Binding-site contacts:
Ligand atom O7 contacts residue ASN306 of chain 1.I at 3.2 Å (h-bond).
Ligand atom O5 contacts residue TYR304 of chain 1.I at 3.4 Å (h-bond).
Ligand atom C2 contacts residue ASN306 of chain 1.I at 2.5 Å.
Ligand atom C6 contacts residue TYR304 of chain 1.I at 3.8 Å (hydrophobic).
Ligand atom O5 contacts residue TYR305 of chain 1.I at 4.5 Å.
Ligand atom C5 contacts residue ASN306 of chain 1.I at 3.8 Å.
Ligand atom C4 contacts residue ASN306 of chain 1.I at 4.3 Å.
Ligand atom C7 contacts residue ASN306 of chain 1.I at 3.2 Å.
Ligand atom O6 contacts residue LYS349 of chain 1.I at 4.5 Å.
Ligand atom C1 contacts residue TYR304 of chain 1.I at 4.0 Å (hydrophobic).
Ligand atom C3 contacts residue ASN306 of chain 1.I at 3.9 Å.
Ligand atom C1 contacts residue ASN306 of chain 1.I at 1.5 Å.
Ligand atom O5 contacts residue ASN306 of chain 1.I at 2.5 Å (h-bond).
Ligand atom C8 contacts residue ASN306 of chain 1.I at 4.4 Å.
Ligand atom O6 contacts residue TYR304 of chain 1.I at 3.9 Å.
Ligand atom N2 contacts residue ASN306 of chain 1.I at 2.9 Å (h-bond).

A protein and the small-molecule ligand that binds it are described below.
Small molecule (SMILES): CC(=O)N[C@@H]1[C@@H](O)[C@H](O)[C@@H](CO)O[C@H]1O

Sequence of chain 1.I:
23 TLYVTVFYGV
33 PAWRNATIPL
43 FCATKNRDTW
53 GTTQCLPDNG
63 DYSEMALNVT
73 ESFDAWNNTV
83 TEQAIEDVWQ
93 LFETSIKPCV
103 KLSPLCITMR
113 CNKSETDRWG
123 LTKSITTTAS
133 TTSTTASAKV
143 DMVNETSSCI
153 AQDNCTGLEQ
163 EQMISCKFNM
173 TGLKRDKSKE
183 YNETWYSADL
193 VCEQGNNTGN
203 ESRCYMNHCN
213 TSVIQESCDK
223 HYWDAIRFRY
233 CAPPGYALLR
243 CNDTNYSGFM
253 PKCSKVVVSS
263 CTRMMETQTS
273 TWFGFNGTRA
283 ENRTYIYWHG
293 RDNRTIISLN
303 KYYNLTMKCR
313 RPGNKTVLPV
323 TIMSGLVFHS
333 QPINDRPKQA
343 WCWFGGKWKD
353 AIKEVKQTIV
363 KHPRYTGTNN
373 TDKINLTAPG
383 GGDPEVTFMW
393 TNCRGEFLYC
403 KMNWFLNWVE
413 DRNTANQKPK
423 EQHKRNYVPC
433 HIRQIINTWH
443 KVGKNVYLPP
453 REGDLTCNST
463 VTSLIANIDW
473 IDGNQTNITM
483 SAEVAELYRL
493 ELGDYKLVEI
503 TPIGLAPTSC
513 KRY